Sequence of chain 1.C:
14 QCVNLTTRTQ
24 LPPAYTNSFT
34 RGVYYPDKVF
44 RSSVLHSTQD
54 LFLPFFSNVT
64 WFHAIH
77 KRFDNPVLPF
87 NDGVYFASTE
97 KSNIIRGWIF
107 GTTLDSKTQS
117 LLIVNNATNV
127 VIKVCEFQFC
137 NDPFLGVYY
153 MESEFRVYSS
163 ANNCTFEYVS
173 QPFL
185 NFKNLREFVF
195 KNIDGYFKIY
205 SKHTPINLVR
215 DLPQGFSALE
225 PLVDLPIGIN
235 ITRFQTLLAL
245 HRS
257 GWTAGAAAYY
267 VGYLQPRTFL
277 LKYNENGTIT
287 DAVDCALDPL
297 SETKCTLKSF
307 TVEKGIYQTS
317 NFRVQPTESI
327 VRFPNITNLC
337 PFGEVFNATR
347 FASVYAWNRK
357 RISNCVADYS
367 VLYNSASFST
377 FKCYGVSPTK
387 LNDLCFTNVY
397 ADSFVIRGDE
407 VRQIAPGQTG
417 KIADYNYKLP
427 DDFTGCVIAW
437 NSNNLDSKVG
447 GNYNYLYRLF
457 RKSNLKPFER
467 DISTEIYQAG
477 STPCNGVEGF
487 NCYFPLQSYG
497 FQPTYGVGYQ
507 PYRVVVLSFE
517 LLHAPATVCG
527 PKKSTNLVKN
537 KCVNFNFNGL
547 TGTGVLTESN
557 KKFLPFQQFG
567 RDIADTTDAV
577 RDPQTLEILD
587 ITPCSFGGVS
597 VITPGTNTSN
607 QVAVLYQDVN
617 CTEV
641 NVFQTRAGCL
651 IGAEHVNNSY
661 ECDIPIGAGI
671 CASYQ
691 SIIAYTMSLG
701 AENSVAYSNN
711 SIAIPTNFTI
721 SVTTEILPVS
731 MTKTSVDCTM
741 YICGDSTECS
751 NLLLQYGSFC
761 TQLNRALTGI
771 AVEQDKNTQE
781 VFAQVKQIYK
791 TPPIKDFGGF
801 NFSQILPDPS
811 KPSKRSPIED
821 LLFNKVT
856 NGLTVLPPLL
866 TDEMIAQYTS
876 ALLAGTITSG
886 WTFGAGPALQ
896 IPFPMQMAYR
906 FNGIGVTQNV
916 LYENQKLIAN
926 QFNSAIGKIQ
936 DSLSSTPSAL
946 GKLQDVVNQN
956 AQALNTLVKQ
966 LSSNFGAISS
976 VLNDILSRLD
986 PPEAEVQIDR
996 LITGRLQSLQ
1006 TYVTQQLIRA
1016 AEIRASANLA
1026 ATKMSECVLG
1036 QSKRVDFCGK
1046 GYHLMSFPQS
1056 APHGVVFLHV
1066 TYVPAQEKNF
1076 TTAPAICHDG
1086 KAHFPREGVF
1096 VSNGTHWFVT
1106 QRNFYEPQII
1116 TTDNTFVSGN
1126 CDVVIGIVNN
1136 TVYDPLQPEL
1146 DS

The protein below binds the small molecule below.
Small molecule (SMILES): CC(=O)N[C@@H]1[C@@H](O)[C@H](O)[C@@H](CO)O[C@H]1O

Binding-site contacts:
Ligand atom O5 contacts residue PRO579 of chain 1.C at 4.4 Å.
Ligand atom C7 contacts residue ASN331 of chain 1.C at 3.6 Å.
Ligand atom C2 contacts residue ASN331 of chain 1.C at 2.5 Å.
Ligand atom O6 contacts residue PRO579 of chain 1.C at 3.4 Å (h-bond).
Ligand atom C1 contacts residue GLN580 of chain 1.C at 3.4 Å.
Ligand atom O7 contacts residue ASN331 of chain 1.C at 4.0 Å.
Ligand atom N2 contacts residue GLN580 of chain 1.C at 4.4 Å.
Ligand atom C6 contacts residue GLN580 of chain 1.C at 4.3 Å.
Ligand atom O6 contacts residue ASN331 of chain 1.C at 4.1 Å.
Ligand atom O3 contacts residue GLN580 of chain 1.C at 4.0 Å.
Ligand atom C5 contacts residue ASN331 of chain 1.C at 3.7 Å.
Ligand atom C2 contacts residue GLN580 of chain 1.C at 3.7 Å.
Ligand atom C3 contacts residue ASN331 of chain 1.C at 3.8 Å.
Ligand atom O5 contacts residue ASN331 of chain 1.C at 2.4 Å (h-bond).
Ligand atom O4 contacts residue GLN580 of chain 1.C at 3.9 Å.
Ligand atom C4 contacts residue ASN331 of chain 1.C at 4.2 Å.
Ligand atom O5 contacts residue GLN580 of chain 1.C at 3.4 Å (h-bond).
Ligand atom N2 contacts residue ASN331 of chain 1.C at 2.9 Å (h-bond).
Ligand atom C1 contacts residue ASN331 of chain 1.C at 1.4 Å.
Ligand atom C4 contacts residue GLN580 of chain 1.C at 3.4 Å.
Ligand atom O7 contacts residue GLN580 of chain 1.C at 4.1 Å.
Ligand atom C5 contacts residue GLN580 of chain 1.C at 4.2 Å.
Ligand atom C6 contacts residue PRO579 of chain 1.C at 4.2 Å (hydrophobic).
Ligand atom C3 contacts residue GLN580 of chain 1.C at 4.2 Å.